Sequence of chain 1.D:
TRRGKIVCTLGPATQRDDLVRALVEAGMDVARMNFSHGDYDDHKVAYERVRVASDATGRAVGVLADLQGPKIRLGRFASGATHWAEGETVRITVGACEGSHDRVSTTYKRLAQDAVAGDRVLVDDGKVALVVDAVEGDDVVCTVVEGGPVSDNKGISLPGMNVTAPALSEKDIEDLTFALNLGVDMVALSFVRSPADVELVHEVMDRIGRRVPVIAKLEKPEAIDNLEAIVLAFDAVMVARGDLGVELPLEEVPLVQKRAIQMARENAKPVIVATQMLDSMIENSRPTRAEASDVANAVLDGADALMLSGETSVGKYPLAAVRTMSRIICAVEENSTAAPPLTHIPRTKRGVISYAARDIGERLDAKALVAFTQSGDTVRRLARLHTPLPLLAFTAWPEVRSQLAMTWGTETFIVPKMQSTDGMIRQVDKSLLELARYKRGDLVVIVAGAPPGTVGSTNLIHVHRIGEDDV

A small-molecule ligand and the protein it binds are described below.
Small molecule (SMILES): O=P(O)(O)OC[C@H]1O[C@H](O)[C@H](O)[C@@H](O)[C@@H]1O

Binding-site contacts:
Ligand atom O2P contacts residue ARG351 of chain 1.D at 2.4 Å (salt-bridge).
Ligand atom P contacts residue THR352 of chain 1.D at 3.7 Å.
Ligand atom C6 contacts residue ARG385 of chain 1.D at 3.1 Å.
Ligand atom O1 contacts residue LYS273 of chain 1.D at 4.0 Å.
Ligand atom O1P contacts residue GLU270 of chain 1.D at 3.9 Å.
Ligand atom O4 contacts residue THR352 of chain 1.D at 4.2 Å.
Ligand atom C6 contacts residue ASN271 of chain 1.D at 4.1 Å.
Ligand atom P contacts residue ARG385 of chain 1.D at 4.0 Å.
Ligand atom C2 contacts residue ARG385 of chain 1.D at 3.9 Å.
Ligand atom O1P contacts residue HIS348 of chain 1.D at 2.1 Å (h-bond).
Ligand atom O2P contacts residue THR352 of chain 1.D at 3.0 Å (h-bond).
Ligand atom O3P contacts residue GLY355 of chain 1.D at 3.4 Å.
Ligand atom O1P contacts residue ARG388 of chain 1.D at 3.4 Å (salt-bridge).
Ligand atom C5 contacts residue ASN271 of chain 1.D at 3.4 Å.
Ligand atom C5 contacts residue GLU270 of chain 1.D at 4.0 Å.
Ligand atom C4 contacts residue THR352 of chain 1.D at 3.9 Å.
Ligand atom O2 contacts residue LEU236 of chain 1.D at 3.7 Å.
Ligand atom O1 contacts residue ARG385 of chain 1.D at 3.8 Å.
Ligand atom C1 contacts residue ARG385 of chain 1.D at 3.5 Å.
Ligand atom C5 contacts residue ARG385 of chain 1.D at 4.0 Å.
Ligand atom O6 contacts residue ARG385 of chain 1.D at 3.1 Å (salt-bridge).
Ligand atom O5 contacts residue ARG385 of chain 1.D at 4.1 Å.
Ligand atom O3P contacts residue PRO350 of chain 1.D at 3.5 Å.
Ligand atom O3P contacts residue ARG388 of chain 1.D at 2.8 Å (salt-bridge).
Ligand atom O3P contacts residue THR352 of chain 1.D at 3.1 Å (h-bond).
Ligand atom O5 contacts residue GLU270 of chain 1.D at 4.2 Å.
Ligand atom O3P contacts residue ARG385 of chain 1.D at 3.6 Å (salt-bridge).
Ligand atom O1P contacts residue PRO350 of chain 1.D at 3.6 Å.
Ligand atom P contacts residue HIS348 of chain 1.D at 3.5 Å.
Ligand atom P contacts residue ARG351 of chain 1.D at 3.7 Å.
Ligand atom O2P contacts residue PRO350 of chain 1.D at 3.3 Å.
Ligand atom O1 contacts residue ASN271 of chain 1.D at 2.1 Å (h-bond).
Ligand atom O5 contacts residue ASN271 of chain 1.D at 2.9 Å (h-bond).
Ligand atom P contacts residue PRO350 of chain 1.D at 3.8 Å.
Ligand atom O6 contacts residue THR352 of chain 1.D at 3.5 Å.
Ligand atom C1 contacts residue ASN271 of chain 1.D at 3.1 Å.
Ligand atom C6 contacts residue ARG388 of chain 1.D at 3.8 Å.
Ligand atom O2P contacts residue HIS348 of chain 1.D at 4.0 Å.
Ligand atom C6 contacts residue GLU270 of chain 1.D at 3.4 Å.
Ligand atom P contacts residue ARG388 of chain 1.D at 3.9 Å.